A protein and the small-molecule ligand that binds it are described below.
Small molecule (SMILES): CC(=O)N[C@@H]1[C@@H](O)[C@H](O)[C@@H](CO)O[C@H]1O

Sequence of chain 1.B:
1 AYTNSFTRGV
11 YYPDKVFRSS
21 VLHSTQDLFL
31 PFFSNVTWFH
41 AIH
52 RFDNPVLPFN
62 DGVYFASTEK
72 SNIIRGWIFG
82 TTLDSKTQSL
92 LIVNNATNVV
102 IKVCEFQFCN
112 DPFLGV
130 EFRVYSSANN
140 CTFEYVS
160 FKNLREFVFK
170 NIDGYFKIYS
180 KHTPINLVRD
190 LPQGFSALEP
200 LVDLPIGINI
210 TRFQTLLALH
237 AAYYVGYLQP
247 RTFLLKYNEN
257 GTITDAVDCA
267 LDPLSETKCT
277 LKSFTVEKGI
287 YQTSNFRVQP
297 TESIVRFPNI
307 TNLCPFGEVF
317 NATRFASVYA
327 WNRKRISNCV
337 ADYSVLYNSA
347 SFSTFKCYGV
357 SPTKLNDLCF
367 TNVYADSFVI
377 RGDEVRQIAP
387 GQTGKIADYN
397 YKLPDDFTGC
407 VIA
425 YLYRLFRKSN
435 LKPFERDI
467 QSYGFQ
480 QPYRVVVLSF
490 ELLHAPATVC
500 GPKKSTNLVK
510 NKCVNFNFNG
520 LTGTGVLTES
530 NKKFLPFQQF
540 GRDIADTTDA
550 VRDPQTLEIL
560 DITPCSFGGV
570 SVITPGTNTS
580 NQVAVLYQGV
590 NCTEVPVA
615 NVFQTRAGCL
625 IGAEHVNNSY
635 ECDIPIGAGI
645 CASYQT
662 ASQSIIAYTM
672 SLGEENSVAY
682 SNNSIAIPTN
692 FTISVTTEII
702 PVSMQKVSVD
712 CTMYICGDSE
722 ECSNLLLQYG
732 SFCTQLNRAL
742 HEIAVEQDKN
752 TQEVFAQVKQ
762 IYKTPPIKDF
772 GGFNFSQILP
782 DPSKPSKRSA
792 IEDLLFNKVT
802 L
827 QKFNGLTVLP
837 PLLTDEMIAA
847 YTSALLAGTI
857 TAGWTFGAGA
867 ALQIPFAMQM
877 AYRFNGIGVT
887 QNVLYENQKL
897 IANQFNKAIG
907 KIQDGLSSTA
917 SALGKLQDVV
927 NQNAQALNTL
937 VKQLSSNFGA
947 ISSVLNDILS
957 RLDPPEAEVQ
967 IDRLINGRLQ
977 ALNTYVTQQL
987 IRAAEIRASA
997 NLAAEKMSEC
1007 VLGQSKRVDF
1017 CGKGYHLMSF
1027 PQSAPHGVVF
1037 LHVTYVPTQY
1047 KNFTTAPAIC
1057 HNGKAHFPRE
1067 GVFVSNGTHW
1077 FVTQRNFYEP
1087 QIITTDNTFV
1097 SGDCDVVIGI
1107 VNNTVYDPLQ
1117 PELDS

Binding-site contacts:
Ligand atom N2 contacts residue HIS1075 of chain 1.B at 3.0 Å (h-bond).
Ligand atom C7 contacts residue HIS1075 of chain 1.B at 3.9 Å.
Ligand atom C1 contacts residue ASN1072 of chain 1.B at 1.5 Å.
Ligand atom C5 contacts residue PHE1077 of chain 1.B at 3.6 Å (hydrophobic).
Ligand atom C4 contacts residue ASN1072 of chain 1.B at 4.3 Å.
Ligand atom C3 contacts residue ASN1072 of chain 1.B at 3.8 Å.
Ligand atom O6 contacts residue PRO1086 of chain 1.B at 4.2 Å.
Ligand atom C1 contacts residue THR1074 of chain 1.B at 4.0 Å.
Ligand atom C1 contacts residue PHE1077 of chain 1.B at 3.8 Å (hydrophobic).
Ligand atom C2 contacts residue THR1074 of chain 1.B at 4.0 Å.
Ligand atom C1 contacts residue HIS1075 of chain 1.B at 3.6 Å.
Ligand atom C5 contacts residue ASN1072 of chain 1.B at 3.7 Å.
Ligand atom O5 contacts residue PHE1077 of chain 1.B at 3.5 Å.
Ligand atom C7 contacts residue THR1074 of chain 1.B at 3.3 Å.
Ligand atom N2 contacts residue THR1074 of chain 1.B at 3.0 Å (h-bond).
Ligand atom C8 contacts residue THR1074 of chain 1.B at 3.1 Å.
Ligand atom O7 contacts residue THR1074 of chain 1.B at 4.2 Å.
Ligand atom O6 contacts residue PHE1077 of chain 1.B at 3.5 Å.
Ligand atom C2 contacts residue ASN1072 of chain 1.B at 2.5 Å.
Ligand atom C6 contacts residue PHE1077 of chain 1.B at 4.0 Å (hydrophobic).
Ligand atom O6 contacts residue ASN1072 of chain 1.B at 4.1 Å.
Ligand atom C7 contacts residue ASN1072 of chain 1.B at 4.0 Å.
Ligand atom O6 contacts residue TYR1084 of chain 1.B at 3.6 Å (h-bond).
Ligand atom C8 contacts residue HIS1075 of chain 1.B at 3.5 Å.
Ligand atom N2 contacts residue ASN1072 of chain 1.B at 2.8 Å (h-bond).
Ligand atom O5 contacts residue ASN1072 of chain 1.B at 2.5 Å (h-bond).
Ligand atom C2 contacts residue HIS1075 of chain 1.B at 3.9 Å.